A protein and the small-molecule ligand that binds it are described below.
Small molecule (SMILES): CC(=O)N[C@H]1[C@H](O[C@H]2[C@H](O)[C@@H](NC(C)=O)CO[C@@H]2CO)O[C@H](CO)[C@@H](O)[C@@H]1O

Sequence of chain 1.E:
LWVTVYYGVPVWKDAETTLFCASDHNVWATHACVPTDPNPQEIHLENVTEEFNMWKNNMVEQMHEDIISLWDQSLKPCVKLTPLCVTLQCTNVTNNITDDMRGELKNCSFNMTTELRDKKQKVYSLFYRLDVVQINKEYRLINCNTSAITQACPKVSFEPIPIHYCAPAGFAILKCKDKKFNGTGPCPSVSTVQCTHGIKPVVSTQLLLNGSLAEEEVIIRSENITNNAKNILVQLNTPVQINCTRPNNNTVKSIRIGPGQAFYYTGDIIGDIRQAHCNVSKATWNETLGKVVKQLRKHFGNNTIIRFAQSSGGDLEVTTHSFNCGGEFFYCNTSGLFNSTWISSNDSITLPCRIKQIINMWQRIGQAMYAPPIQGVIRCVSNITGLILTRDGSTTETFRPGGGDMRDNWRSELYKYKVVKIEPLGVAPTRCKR

Binding-site contacts:
Ligand atom O5 contacts residue ASN244 of chain 1.E at 2.4 Å (h-bond).
Ligand atom C7 contacts residue ASN244 of chain 1.E at 3.3 Å.
Ligand atom O7 contacts residue ASN244 of chain 1.E at 3.3 Å (h-bond).
Ligand atom C5 contacts residue THR246 of chain 1.E at 3.7 Å.
Ligand atom C5 contacts residue ASN244 of chain 1.E at 3.8 Å.
Ligand atom O6 contacts residue THR246 of chain 1.E at 4.3 Å.
Ligand atom C4 contacts residue ASN244 of chain 1.E at 4.3 Å.
Ligand atom C1 contacts residue THR246 of chain 1.E at 3.8 Å.
Ligand atom O5 contacts residue ASN247 of chain 1.E at 3.9 Å.
Ligand atom C3 contacts residue ASN244 of chain 1.E at 3.9 Å.
Ligand atom O5 contacts residue THR246 of chain 1.E at 3.5 Å (h-bond).
Ligand atom C6 contacts residue THR246 of chain 1.E at 3.7 Å.
Ligand atom N2 contacts residue ASN244 of chain 1.E at 3.0 Å (h-bond).
Ligand atom C2 contacts residue ASN244 of chain 1.E at 2.5 Å.
Ligand atom C8 contacts residue ASN244 of chain 1.E at 4.5 Å.
Ligand atom C1 contacts residue ASN244 of chain 1.E at 1.5 Å.